Binding-site contacts:
Ligand atom C5 contacts residue ASN69 of chain 1.B at 3.6 Å.
Ligand atom N2 contacts residue VAL332 of chain 1.B at 4.2 Å.
Ligand atom C7 contacts residue VAL332 of chain 1.B at 4.3 Å (hydrophobic).
Ligand atom N2 contacts residue ASN69 of chain 1.B at 2.9 Å (h-bond).
Ligand atom O7 contacts residue ASN69 of chain 1.B at 3.1 Å (h-bond).
Ligand atom C3 contacts residue ASN69 of chain 1.B at 3.8 Å.
Ligand atom C1 contacts residue ASN69 of chain 1.B at 1.4 Å.
Ligand atom C8 contacts residue VAL332 of chain 1.B at 3.8 Å (hydrophobic).
Ligand atom C8 contacts residue ASN69 of chain 1.B at 4.4 Å.
Ligand atom O5 contacts residue ASN69 of chain 1.B at 2.4 Å (h-bond).
Ligand atom C7 contacts residue ASN69 of chain 1.B at 3.2 Å.
Ligand atom C2 contacts residue ASN69 of chain 1.B at 2.5 Å.
Ligand atom C4 contacts residue ASN69 of chain 1.B at 4.3 Å.

Sequence of chain 1.B:
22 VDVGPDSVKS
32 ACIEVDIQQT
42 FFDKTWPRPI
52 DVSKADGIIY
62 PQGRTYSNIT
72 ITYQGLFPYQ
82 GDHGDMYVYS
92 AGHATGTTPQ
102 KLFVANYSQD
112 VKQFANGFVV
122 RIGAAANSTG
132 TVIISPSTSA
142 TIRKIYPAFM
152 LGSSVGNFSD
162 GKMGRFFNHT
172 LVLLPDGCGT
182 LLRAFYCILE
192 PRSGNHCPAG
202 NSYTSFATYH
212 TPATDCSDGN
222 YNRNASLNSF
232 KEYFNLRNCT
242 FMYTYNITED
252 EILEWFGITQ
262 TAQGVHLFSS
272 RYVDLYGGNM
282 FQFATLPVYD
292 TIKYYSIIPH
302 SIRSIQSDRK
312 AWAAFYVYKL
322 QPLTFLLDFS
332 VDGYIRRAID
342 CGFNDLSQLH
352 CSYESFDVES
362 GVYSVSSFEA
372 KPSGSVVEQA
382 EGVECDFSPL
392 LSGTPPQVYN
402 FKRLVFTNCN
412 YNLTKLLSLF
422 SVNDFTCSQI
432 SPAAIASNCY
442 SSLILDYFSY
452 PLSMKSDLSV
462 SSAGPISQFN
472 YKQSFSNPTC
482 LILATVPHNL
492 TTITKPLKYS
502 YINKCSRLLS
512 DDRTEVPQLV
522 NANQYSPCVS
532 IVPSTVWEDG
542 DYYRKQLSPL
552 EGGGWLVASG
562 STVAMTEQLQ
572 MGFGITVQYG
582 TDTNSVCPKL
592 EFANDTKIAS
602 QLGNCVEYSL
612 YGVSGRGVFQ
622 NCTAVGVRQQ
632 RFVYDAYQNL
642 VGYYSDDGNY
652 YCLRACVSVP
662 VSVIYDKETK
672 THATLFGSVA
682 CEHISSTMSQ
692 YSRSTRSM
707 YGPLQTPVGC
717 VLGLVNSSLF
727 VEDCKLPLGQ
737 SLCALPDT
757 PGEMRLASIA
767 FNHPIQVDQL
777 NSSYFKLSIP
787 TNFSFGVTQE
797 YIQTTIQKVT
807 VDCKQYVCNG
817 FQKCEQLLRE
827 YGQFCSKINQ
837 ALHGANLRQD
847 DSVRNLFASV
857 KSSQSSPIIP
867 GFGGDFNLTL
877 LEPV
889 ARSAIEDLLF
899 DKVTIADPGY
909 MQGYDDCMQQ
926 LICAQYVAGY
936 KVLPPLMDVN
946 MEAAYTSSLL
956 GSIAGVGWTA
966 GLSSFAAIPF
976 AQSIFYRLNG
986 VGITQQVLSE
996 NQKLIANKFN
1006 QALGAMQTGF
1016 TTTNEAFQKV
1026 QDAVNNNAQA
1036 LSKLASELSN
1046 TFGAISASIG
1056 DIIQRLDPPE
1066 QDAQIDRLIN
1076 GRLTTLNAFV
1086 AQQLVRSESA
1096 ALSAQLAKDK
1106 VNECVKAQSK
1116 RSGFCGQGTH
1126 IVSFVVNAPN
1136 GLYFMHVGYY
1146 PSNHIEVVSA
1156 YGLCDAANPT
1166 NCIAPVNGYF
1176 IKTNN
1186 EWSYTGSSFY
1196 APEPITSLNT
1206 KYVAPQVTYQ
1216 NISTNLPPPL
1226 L

This small molecule binds to this protein.
Small molecule (SMILES): CC(=O)N[C@H]1[C@H](O[C@H]2[C@H](O)[C@@H](NC(C)=O)CO[C@@H]2CO)O[C@H](CO)[C@@H](O)[C@@H]1O